Binding-site contacts:
Ligand atom C18 contacts residue LEU78 of chain 1.A at 3.6 Å (hydrophobic).
Ligand atom O01 contacts residue PHE80 of chain 1.A at 3.8 Å.
Ligand atom C12 contacts residue LEU58 of chain 1.A at 3.6 Å (hydrophobic).
Ligand atom C11 contacts residue LEU58 of chain 1.A at 3.9 Å (hydrophobic).
Ligand atom O21 contacts residue LEU148 of chain 1.A at 3.8 Å.
Ligand atom C02 contacts residue LYS33 of chain 1.A at 3.8 Å.
Ligand atom C13 contacts residue CYS118 of chain 1.A at 3.9 Å (hydrophobic).
Ligand atom C19 contacts residue PHE146 of chain 1.A at 3.8 Å (hydrophobic).
Ligand atom O01 contacts residue PHE146 of chain 1.A at 3.5 Å (h-bond).
Ligand atom C16 contacts residue LEU148 of chain 1.A at 3.7 Å (hydrophobic).
Ligand atom C14 contacts residue VAL123 of chain 1.A at 3.6 Å (hydrophobic).
Ligand atom O22 contacts residue ILE52 of chain 1.A at 3.1 Å.
Ligand atom O03 contacts residue ASP145 of chain 1.A at 3.3 Å (salt-bridge).
Ligand atom C04 contacts residue PHE80 of chain 1.A at 3.9 Å (hydrophobic).
Ligand atom O22 contacts residue LEU148 of chain 1.A at 3.7 Å.
Ligand atom C04 contacts residue PHE146 of chain 1.A at 3.9 Å (hydrophobic).
Ligand atom C17 contacts residue LEU148 of chain 1.A at 3.7 Å (hydrophobic).
Ligand atom C19 contacts residue LEU78 of chain 1.A at 3.6 Å (hydrophobic).
Ligand atom O21 contacts residue ILE35 of chain 1.A at 3.6 Å.
Ligand atom C11 contacts residue LEU55 of chain 1.A at 3.8 Å (hydrophobic).
Ligand atom N06 contacts residue PHE80 of chain 1.A at 3.8 Å.
Ligand atom C14 contacts residue CYS118 of chain 1.A at 3.7 Å (hydrophobic).
Ligand atom N20 contacts residue LEU78 of chain 1.A at 3.9 Å.
Ligand atom N20 contacts residue LEU148 of chain 1.A at 3.7 Å.
Ligand atom C15 contacts residue ILE63 of chain 1.A at 3.8 Å (hydrophobic).
Ligand atom C10 contacts residue ILE63 of chain 1.A at 3.7 Å (hydrophobic).
Ligand atom C15 contacts residue PHE146 of chain 1.A at 3.6 Å (hydrophobic).
Ligand atom N06 contacts residue PHE146 of chain 1.A at 3.9 Å.
Ligand atom C07 contacts residue LEU55 of chain 1.A at 3.8 Å (hydrophobic).
Ligand atom C14 contacts residue PHE146 of chain 1.A at 3.7 Å (hydrophobic).
Ligand atom C16 contacts residue LEU55 of chain 1.A at 3.5 Å (hydrophobic).
Ligand atom C02 contacts residue PHE146 of chain 1.A at 3.2 Å (hydrophobic).
Ligand atom C18 contacts residue LEU148 of chain 1.A at 3.9 Å (hydrophobic).
Ligand atom O03 contacts residue PHE80 of chain 1.A at 3.7 Å.
Ligand atom C09 contacts residue VAL64 of chain 1.A at 3.7 Å (hydrophobic).
Ligand atom O01 contacts residue LYS33 of chain 1.A at 2.5 Å (salt-bridge).
Ligand atom O01 contacts residue ASP145 of chain 1.A at 3.5 Å.
Ligand atom O03 contacts residue PHE146 of chain 1.A at 2.7 Å (h-bond).
Ligand atom C02 contacts residue PHE80 of chain 1.A at 3.5 Å (hydrophobic).
Ligand atom C02 contacts residue ASP145 of chain 1.A at 3.9 Å.

A small-molecule ligand and the protein it binds are described below.
Small molecule (SMILES): O=C(O)c1cc([N+](=O)[O-])ccc1NCCCc1ccccc1

Sequence of chain 1.A:
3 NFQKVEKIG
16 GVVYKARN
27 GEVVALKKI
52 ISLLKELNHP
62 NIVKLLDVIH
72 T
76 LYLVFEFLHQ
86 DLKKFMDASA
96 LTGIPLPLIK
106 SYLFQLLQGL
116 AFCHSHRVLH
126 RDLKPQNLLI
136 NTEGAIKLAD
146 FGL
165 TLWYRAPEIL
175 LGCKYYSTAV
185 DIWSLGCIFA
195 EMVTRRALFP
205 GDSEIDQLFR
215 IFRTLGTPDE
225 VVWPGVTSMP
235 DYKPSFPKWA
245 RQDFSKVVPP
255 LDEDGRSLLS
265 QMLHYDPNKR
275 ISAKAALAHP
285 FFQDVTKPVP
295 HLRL